Binding-site contacts:
Ligand atom O contacts residue CP1 of chain 1.Q at 3.4 Å (h-bond).
Ligand atom CA contacts residue LEU290 of chain 1.F at 3.4 Å (hydrophobic).
Ligand atom OD2 contacts residue THR177 of chain 1.F at 4.4 Å.
Ligand atom C contacts residue THR177 of chain 1.F at 4.2 Å.
Ligand atom CB contacts residue PRO289 of chain 1.F at 3.9 Å (hydrophobic).
Ligand atom N contacts residue LEU290 of chain 1.F at 2.8 Å (h-bond).
Ligand atom O contacts residue ARG115 of chain 1.F at 3.5 Å (salt-bridge).
Ligand atom OXT contacts residue HIS143 of chain 1.F at 3.6 Å.
Ligand atom OXT contacts residue CP1 of chain 1.Q at 4.2 Å.
Ligand atom C contacts residue ARG115 of chain 1.F at 4.1 Å.
Ligand atom C contacts residue HIS143 of chain 1.F at 4.1 Å.
Ligand atom OD1 contacts residue ARG244 of chain 1.F at 3.4 Å (salt-bridge).
Ligand atom OD2 contacts residue GLN246 of chain 1.F at 3.5 Å (h-bond).
Ligand atom N contacts residue PRO291 of chain 1.F at 3.3 Å.
Ligand atom N contacts residue LYS94 of chain 1.D at 4.0 Å.
Ligand atom C contacts residue CP1 of chain 1.Q at 3.6 Å.
Ligand atom CB contacts residue THR177 of chain 1.F at 3.8 Å.
Ligand atom O contacts residue ARG176 of chain 1.F at 2.9 Å (salt-bridge).
Ligand atom CA contacts residue CP1 of chain 1.Q at 3.2 Å.
Ligand atom N contacts residue CP1 of chain 1.Q at 2.8 Å (h-bond).
Ligand atom CB contacts residue CP1 of chain 1.Q at 4.1 Å.
Ligand atom OXT contacts residue ARG176 of chain 1.F at 2.8 Å (salt-bridge).
Ligand atom O contacts residue LYS94 of chain 1.D at 4.4 Å.
Ligand atom CA contacts residue THR177 of chain 1.F at 4.1 Å.
Ligand atom C contacts residue ARG176 of chain 1.F at 3.6 Å.
Ligand atom OXT contacts residue ARG115 of chain 1.F at 4.4 Å.
Ligand atom CB contacts residue LEU290 of chain 1.F at 3.6 Å (hydrophobic).
Ligand atom OD1 contacts residue GLN246 of chain 1.F at 4.1 Å.
Ligand atom OD2 contacts residue GLY175 of chain 1.F at 4.3 Å.
Ligand atom OXT contacts residue THR177 of chain 1.F at 3.6 Å.
Ligand atom CG contacts residue GLN246 of chain 1.F at 4.2 Å.

Sequence of chain 1.F:
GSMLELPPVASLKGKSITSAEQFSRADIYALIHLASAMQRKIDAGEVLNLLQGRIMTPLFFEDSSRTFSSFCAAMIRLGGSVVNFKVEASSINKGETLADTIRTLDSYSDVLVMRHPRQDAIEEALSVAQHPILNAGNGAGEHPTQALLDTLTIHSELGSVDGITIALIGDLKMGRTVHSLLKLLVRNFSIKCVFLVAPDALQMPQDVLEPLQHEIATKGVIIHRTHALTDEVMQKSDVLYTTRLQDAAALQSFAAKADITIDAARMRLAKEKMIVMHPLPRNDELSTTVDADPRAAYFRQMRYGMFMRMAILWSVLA

Sequence of chain 1.D:
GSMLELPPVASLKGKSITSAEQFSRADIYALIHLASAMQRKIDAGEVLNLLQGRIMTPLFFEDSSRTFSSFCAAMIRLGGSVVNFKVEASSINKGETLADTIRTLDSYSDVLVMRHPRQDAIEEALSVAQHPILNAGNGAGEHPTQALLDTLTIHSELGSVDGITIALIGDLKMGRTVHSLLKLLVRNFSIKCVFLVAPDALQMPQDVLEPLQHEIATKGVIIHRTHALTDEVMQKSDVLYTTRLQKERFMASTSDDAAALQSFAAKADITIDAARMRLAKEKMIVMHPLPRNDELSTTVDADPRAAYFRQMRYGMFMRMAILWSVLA

This small molecule binds to this protein.
Small molecule (SMILES): N[C@@H](CC(=O)O)C(=O)O